Sequence of chain 1.A:
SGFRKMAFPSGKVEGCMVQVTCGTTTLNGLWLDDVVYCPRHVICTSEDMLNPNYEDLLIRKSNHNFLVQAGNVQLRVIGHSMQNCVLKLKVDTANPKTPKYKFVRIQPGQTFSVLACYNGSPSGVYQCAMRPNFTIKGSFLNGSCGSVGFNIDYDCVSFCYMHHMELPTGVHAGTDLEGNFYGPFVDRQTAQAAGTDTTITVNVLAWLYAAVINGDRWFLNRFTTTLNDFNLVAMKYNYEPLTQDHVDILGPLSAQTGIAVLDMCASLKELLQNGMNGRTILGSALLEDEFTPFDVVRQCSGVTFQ

The protein below binds the small molecule below.
Small molecule (SMILES): CC(C)C[C@H](NC(=O)[C@@H](NC(=O)C1CCCCC1)C(C)C)C(=O)N[C@H](C=O)C[C@@H]1CCCNC1=O

Sequence of chain 2.A:
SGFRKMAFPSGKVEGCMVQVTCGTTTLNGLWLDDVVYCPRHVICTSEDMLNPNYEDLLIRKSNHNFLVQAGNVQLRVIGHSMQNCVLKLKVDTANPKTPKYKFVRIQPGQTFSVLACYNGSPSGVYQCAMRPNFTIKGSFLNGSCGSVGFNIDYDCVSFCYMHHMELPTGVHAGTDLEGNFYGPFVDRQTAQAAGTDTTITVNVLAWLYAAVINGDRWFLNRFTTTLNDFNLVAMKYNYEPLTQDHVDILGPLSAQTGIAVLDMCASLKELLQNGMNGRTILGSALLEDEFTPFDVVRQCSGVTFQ

Binding-site contacts:
Ligand atom C09 contacts residue TYR54 of chain 1.A at 3.7 Å (hydrophobic).
Ligand atom C24 contacts residue PRO168 of chain 1.A at 3.5 Å (hydrophobic).
Ligand atom C22 contacts residue PRO168 of chain 1.A at 3.7 Å (hydrophobic).
Ligand atom C20 contacts residue MET165 of chain 1.A at 3.6 Å (hydrophobic).
Ligand atom C06 contacts residue HIS164 of chain 1.A at 3.5 Å.
Ligand atom C28 contacts residue CYS145 of chain 1.A at 3.0 Å (hydrophobic).
Ligand atom C10 contacts residue ARG188 of chain 1.A at 3.5 Å.
Ligand atom C10 contacts residue GLN189 of chain 1.A at 3.5 Å.
Ligand atom O01 contacts residue SER144 of chain 1.A at 3.6 Å.
Ligand atom C18 contacts residue GLU166 of chain 1.A at 3.5 Å.
Ligand atom C23 contacts residue THR190 of chain 1.A at 3.4 Å.
Ligand atom C22 contacts residue THR190 of chain 1.A at 3.6 Å.
Ligand atom N04 contacts residue HIS164 of chain 1.A at 2.9 Å (h-bond).
Ligand atom C22 contacts residue GLN192 of chain 1.A at 3.6 Å.
Ligand atom C20 contacts residue THR190 of chain 1.A at 3.5 Å.
Ligand atom C05 contacts residue HIS164 of chain 1.A at 3.6 Å.
Ligand atom O26 contacts residue GLU166 of chain 1.A at 2.8 Å (salt-bridge).
Ligand atom C34 contacts residue GLU166 of chain 1.A at 3.5 Å.
Ligand atom O25 contacts residue GLN189 of chain 1.A at 3.4 Å.
Ligand atom C21 contacts residue GLN192 of chain 1.A at 3.6 Å.
Ligand atom O01 contacts residue GLY143 of chain 1.A at 3.6 Å (h-bond).
Ligand atom O01 contacts residue CYS145 of chain 1.A at 2.5 Å (h-bond).
Ligand atom O35 contacts residue HIS163 of chain 1.A at 2.3 Å (h-bond).
Ligand atom N17 contacts residue GLU166 of chain 1.A at 2.6 Å (salt-bridge).
Ligand atom C19 contacts residue GLU166 of chain 1.A at 3.4 Å.
Ligand atom N33 contacts residue GLU166 of chain 1.A at 3.0 Å (salt-bridge).
Ligand atom C03 contacts residue CYS145 of chain 1.A at 2.6 Å (hydrophobic).
Ligand atom C02 contacts residue HIS41 of chain 1.A at 3.7 Å.
Ligand atom C13 contacts residue GLU166 of chain 1.A at 3.6 Å.
Ligand atom C31 contacts residue ASN142 of chain 1.A at 3.3 Å.
Ligand atom N04 contacts residue CYS145 of chain 1.A at 2.8 Å (h-bond).
Ligand atom C02 contacts residue CYS145 of chain 1.A at 1.8 Å (hydrophobic).
Ligand atom O26 contacts residue MET165 of chain 1.A at 3.2 Å.
Ligand atom C34 contacts residue HIS163 of chain 1.A at 3.5 Å.
Ligand atom C21 contacts residue THR190 of chain 1.A at 3.2 Å.
Ligand atom N33 contacts residue PHE140 of chain 1.A at 3.2 Å (h-bond).
Ligand atom C09 contacts residue HIS41 of chain 1.A at 3.5 Å.
Ligand atom O35 contacts residue PHE140 of chain 1.A at 3.4 Å.
Ligand atom O35 contacts residue GLU166 of chain 1.A at 3.6 Å.
Ligand atom C09 contacts residue ASP187 of chain 1.A at 3.5 Å.